Sequence of chain 1.A:
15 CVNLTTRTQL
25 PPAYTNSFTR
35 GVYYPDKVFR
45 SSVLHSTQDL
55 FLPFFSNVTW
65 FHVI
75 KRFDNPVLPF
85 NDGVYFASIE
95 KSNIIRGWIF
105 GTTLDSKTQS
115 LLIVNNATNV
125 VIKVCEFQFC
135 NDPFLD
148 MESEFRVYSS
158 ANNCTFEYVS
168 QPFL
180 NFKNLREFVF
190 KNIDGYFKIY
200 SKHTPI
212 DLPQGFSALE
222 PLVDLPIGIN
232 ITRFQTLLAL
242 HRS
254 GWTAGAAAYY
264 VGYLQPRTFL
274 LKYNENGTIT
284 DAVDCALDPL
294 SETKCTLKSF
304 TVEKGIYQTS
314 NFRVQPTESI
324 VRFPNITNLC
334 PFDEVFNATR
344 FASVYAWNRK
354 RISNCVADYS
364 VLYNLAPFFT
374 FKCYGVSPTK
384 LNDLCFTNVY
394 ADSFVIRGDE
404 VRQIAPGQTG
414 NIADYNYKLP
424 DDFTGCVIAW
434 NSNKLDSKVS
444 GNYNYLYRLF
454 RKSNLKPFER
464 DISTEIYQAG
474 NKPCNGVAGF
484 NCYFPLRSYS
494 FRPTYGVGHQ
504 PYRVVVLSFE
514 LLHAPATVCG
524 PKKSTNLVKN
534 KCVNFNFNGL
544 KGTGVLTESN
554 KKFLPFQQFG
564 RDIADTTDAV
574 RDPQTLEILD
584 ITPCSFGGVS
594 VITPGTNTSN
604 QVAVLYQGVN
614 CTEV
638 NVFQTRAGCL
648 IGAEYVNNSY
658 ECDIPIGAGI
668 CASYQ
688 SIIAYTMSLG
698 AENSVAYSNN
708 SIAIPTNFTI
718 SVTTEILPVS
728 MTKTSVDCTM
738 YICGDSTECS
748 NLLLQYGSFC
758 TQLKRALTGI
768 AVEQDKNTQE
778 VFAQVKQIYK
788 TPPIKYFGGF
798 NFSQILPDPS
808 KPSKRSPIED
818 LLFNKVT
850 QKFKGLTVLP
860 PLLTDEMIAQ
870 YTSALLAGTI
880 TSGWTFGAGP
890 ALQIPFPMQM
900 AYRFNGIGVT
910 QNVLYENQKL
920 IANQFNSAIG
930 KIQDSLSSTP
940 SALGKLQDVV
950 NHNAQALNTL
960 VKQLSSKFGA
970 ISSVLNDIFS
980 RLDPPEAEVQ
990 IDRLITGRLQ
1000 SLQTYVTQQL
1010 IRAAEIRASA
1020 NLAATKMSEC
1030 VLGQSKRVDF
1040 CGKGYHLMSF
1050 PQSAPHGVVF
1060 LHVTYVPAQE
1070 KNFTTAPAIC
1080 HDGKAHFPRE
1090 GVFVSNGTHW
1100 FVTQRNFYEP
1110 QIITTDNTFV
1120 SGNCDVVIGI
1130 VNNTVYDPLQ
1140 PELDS

A small-molecule ligand and the protein it binds are described below.
Small molecule (SMILES): CC(=O)N[C@@H]1[C@@H](O)[C@H](O)[C@@H](CO)O[C@H]1O

Sequence of chain 1.C:
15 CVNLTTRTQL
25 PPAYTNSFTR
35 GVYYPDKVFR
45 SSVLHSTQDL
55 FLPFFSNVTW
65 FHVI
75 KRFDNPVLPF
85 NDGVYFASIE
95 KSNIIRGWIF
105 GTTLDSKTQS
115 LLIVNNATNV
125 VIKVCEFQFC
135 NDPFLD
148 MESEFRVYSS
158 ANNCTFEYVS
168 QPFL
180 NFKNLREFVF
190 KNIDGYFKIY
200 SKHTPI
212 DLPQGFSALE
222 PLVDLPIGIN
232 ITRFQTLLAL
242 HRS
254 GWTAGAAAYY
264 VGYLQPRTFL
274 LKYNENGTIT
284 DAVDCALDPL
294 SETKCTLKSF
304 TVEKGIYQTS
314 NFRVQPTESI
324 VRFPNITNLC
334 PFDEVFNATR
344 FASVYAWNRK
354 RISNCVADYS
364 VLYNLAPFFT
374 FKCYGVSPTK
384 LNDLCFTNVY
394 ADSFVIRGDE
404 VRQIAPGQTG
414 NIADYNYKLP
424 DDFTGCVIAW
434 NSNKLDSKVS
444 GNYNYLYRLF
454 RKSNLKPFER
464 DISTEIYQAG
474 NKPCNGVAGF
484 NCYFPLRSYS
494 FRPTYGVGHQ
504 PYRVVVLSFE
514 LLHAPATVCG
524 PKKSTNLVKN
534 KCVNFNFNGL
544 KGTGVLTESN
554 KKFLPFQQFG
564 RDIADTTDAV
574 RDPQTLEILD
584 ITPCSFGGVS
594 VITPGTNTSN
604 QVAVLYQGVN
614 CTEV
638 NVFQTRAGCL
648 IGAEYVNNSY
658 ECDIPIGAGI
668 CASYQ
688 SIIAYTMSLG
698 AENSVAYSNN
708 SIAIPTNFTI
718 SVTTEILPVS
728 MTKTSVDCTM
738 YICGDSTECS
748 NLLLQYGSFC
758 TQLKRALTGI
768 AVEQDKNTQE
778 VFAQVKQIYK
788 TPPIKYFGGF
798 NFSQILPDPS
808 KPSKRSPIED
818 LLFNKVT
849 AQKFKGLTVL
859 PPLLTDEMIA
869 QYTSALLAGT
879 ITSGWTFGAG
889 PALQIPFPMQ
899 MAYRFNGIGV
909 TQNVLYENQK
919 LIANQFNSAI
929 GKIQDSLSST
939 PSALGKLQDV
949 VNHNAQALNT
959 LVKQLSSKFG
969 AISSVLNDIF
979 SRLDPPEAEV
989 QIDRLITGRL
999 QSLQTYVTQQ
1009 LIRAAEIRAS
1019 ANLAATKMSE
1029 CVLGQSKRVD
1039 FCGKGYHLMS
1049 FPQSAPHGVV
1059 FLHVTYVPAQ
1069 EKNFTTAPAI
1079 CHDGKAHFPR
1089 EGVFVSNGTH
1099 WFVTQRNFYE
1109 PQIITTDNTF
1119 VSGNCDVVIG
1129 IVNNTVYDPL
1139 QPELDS

Binding-site contacts:
Ligand atom N2 contacts residue ASN706 of chain 1.A at 2.9 Å (h-bond).
Ligand atom C7 contacts residue ASN706 of chain 1.A at 4.0 Å.
Ligand atom C4 contacts residue TYR793 of chain 1.C at 3.7 Å (hydrophobic).
Ligand atom C2 contacts residue TYR793 of chain 1.C at 4.5 Å (hydrophobic).
Ligand atom C5 contacts residue ASN706 of chain 1.A at 3.7 Å.
Ligand atom C4 contacts residue ASN706 of chain 1.A at 4.3 Å.
Ligand atom C6 contacts residue ILE791 of chain 1.C at 4.4 Å (hydrophobic).
Ligand atom O5 contacts residue ASN706 of chain 1.A at 2.4 Å (h-bond).
Ligand atom O7 contacts residue ASN706 of chain 1.A at 4.4 Å.
Ligand atom C3 contacts residue TYR793 of chain 1.C at 4.0 Å (hydrophobic).
Ligand atom C2 contacts residue ASN706 of chain 1.A at 2.5 Å.
Ligand atom O4 contacts residue TYR793 of chain 1.C at 4.0 Å.
Ligand atom C3 contacts residue ASN706 of chain 1.A at 3.8 Å.
Ligand atom C1 contacts residue ASN706 of chain 1.A at 1.4 Å.
Ligand atom O3 contacts residue TYR793 of chain 1.C at 3.1 Å.
Ligand atom O7 contacts residue TYR793 of chain 1.C at 3.8 Å.